Binding-site contacts:
Ligand atom O2 contacts residue LYS184 of chain 2.A at 3.2 Å (salt-bridge).
Ligand atom C contacts residue MG1 of chain 2.I at 3.0 Å.
Ligand atom C3 contacts residue KCX210 of chain 2.A at 3.2 Å.
Ligand atom O7 contacts residue MG1 of chain 2.I at 2.3 Å.
Ligand atom O6P contacts residue HIS335 of chain 2.A at 2.8 Å (h-bond).
Ligand atom P2 contacts residue ARG303 of chain 2.A at 3.3 Å.
Ligand atom C3 contacts residue SER387 of chain 2.A at 3.3 Å.
Ligand atom O2P contacts residue THR74 of chain 1.C at 3.4 Å (h-bond).
Ligand atom O4P contacts residue ARG303 of chain 2.A at 3.1 Å (salt-bridge).
Ligand atom O3P contacts residue GLY412 of chain 2.A at 2.9 Å (h-bond).
Ligand atom O7 contacts residue ASN132 of chain 1.C at 2.8 Å (h-bond).
Ligand atom P1 contacts residue THR74 of chain 1.C at 3.5 Å.
Ligand atom O5P contacts residue LEU343 of chain 2.A at 3.2 Å.
Ligand atom O4 contacts residue GLY388 of chain 2.A at 3.3 Å (h-bond).
Ligand atom O3P contacts residue LYS184 of chain 2.A at 3.3 Å.
Ligand atom O1P contacts residue GLY411 of chain 2.A at 2.9 Å (h-bond).
Ligand atom O2P contacts residue TRP75 of chain 1.C at 3.2 Å.
Ligand atom C1 contacts residue SER387 of chain 2.A at 3.5 Å.
Ligand atom O3 contacts residue HIS302 of chain 2.A at 3.2 Å (h-bond).
Ligand atom O7 contacts residue LYS186 of chain 2.A at 3.0 Å (salt-bridge).
Ligand atom O2 contacts residue THR182 of chain 2.A at 2.6 Å (h-bond).
Ligand atom C2 contacts residue MG1 of chain 2.I at 2.8 Å.
Ligand atom O3 contacts residue KCX210 of chain 2.A at 2.5 Å (h-bond).
Ligand atom O3 contacts residue MG1 of chain 2.I at 2.1 Å.
Ligand atom C3 contacts residue MG1 of chain 2.I at 2.9 Å.
Ligand atom O6 contacts residue ASN132 of chain 1.C at 3.3 Å (h-bond).
Ligand atom O4P contacts residue HIS335 of chain 2.A at 3.4 Å.
Ligand atom O7 contacts residue GLU213 of chain 2.A at 3.4 Å (salt-bridge).
Ligand atom O6 contacts residue LYS342 of chain 2.A at 3.0 Å (salt-bridge).
Ligand atom O6P contacts residue SER387 of chain 2.A at 3.1 Å (h-bond).
Ligand atom O4 contacts residue SER387 of chain 2.A at 2.9 Å (h-bond).
Ligand atom O1 contacts residue LYS184 of chain 2.A at 3.4 Å (salt-bridge).
Ligand atom O3P contacts residue THR74 of chain 1.C at 2.6 Å (h-bond).
Ligand atom O2P contacts residue GLY389 of chain 2.A at 3.0 Å (h-bond).
Ligand atom C contacts residue ASN132 of chain 1.C at 3.2 Å.
Ligand atom O7 contacts residue ASP212 of chain 2.A at 3.2 Å (salt-bridge).
Ligand atom O5P contacts residue ARG303 of chain 2.A at 2.9 Å (salt-bridge).
Ligand atom O2 contacts residue MG1 of chain 2.I at 2.2 Å.
Ligand atom O3 contacts residue GLU213 of chain 2.A at 3.5 Å (salt-bridge).
Ligand atom O2P contacts residue LYS342 of chain 2.A at 2.9 Å (salt-bridge).

Sequence of chain 2.A:
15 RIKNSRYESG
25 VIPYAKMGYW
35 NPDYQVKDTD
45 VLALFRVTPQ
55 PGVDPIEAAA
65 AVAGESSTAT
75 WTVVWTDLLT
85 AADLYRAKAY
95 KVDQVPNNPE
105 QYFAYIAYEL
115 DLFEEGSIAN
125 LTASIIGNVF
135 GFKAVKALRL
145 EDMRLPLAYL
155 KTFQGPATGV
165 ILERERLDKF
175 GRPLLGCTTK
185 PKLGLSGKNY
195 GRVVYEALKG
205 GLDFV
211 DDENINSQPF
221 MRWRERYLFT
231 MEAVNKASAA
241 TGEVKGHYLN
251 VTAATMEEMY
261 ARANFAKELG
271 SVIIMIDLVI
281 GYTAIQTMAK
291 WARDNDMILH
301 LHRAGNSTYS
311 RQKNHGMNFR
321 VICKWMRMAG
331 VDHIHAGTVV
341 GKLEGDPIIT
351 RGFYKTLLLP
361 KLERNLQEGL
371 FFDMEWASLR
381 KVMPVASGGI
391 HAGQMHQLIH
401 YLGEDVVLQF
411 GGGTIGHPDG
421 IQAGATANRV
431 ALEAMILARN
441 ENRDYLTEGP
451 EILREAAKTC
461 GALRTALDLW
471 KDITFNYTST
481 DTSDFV

Sequence of chain 1.C:
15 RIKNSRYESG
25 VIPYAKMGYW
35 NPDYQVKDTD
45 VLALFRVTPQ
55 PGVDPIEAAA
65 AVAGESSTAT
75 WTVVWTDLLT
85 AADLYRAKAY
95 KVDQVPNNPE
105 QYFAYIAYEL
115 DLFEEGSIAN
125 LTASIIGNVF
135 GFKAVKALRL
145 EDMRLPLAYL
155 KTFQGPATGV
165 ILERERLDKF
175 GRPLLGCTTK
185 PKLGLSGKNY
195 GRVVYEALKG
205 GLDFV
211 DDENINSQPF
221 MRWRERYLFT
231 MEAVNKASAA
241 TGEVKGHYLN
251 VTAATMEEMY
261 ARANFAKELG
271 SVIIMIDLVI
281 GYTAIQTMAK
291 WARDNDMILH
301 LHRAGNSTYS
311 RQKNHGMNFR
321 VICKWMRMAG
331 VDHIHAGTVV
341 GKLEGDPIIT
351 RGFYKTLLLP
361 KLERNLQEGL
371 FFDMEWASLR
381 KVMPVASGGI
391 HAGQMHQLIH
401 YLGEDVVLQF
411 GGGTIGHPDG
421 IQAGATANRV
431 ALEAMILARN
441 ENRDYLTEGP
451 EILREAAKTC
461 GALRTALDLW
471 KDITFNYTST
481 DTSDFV

The protein below binds the small molecule below.
Small molecule (SMILES): O=C(O)[C@@](O)(COP(=O)(O)O)[C@H](O)[C@H](O)COP(=O)(O)O